Binding-site contacts:
Ligand atom N3 contacts residue TRP296 of chain 1.C at 4.0 Å.
Ligand atom C14 contacts residue ILE557 of chain 1.D at 4.2 Å (hydrophobic).
Ligand atom C4 contacts residue PHE336 of chain 1.C at 3.4 Å (hydrophobic).
Ligand atom C12 contacts residue ILE557 of chain 1.D at 4.2 Å (hydrophobic).
Ligand atom O1 contacts residue PHE336 of chain 1.C at 3.8 Å.
Ligand atom C18 contacts residue PRO286 of chain 1.C at 3.8 Å (hydrophobic).
Ligand atom C18 contacts residue TRP296 of chain 1.C at 3.9 Å (hydrophobic).
Ligand atom C3 contacts residue PHE336 of chain 1.C at 4.0 Å (hydrophobic).
Ligand atom C18 contacts residue TYR83 of chain 1.C at 4.1 Å (hydrophobic).
Ligand atom C11 contacts residue PHE336 of chain 1.C at 4.2 Å (hydrophobic).
Ligand atom N1 contacts residue PHE336 of chain 1.C at 3.8 Å.
Ligand atom C6 contacts residue PHE304 of chain 1.C at 4.0 Å (hydrophobic).
Ligand atom C9 contacts residue GLN333 of chain 1.C at 2.7 Å.
Ligand atom C18 contacts residue GLY285 of chain 1.C at 3.3 Å.
Ligand atom N3 contacts residue GLN333 of chain 1.C at 4.1 Å.
Ligand atom C10 contacts residue TYR83 of chain 1.C at 3.8 Å (hydrophobic).
Ligand atom N3 contacts residue HIS293 of chain 1.C at 4.1 Å.
Ligand atom C7 contacts residue LEU242 of chain 1.C at 4.1 Å (hydrophobic).
Ligand atom C4 contacts residue GLN333 of chain 1.C at 4.1 Å.
Ligand atom C14 contacts residue THR176 of chain 1.C at 4.0 Å.
Ligand atom C17 contacts residue PRO286 of chain 1.C at 3.8 Å (hydrophobic).
Ligand atom N1 contacts residue ILE300 of chain 1.C at 4.0 Å.
Ligand atom N1 contacts residue GLN333 of chain 1.C at 3.8 Å.
Ligand atom N3 contacts residue GLY285 of chain 1.C at 3.5 Å.
Ligand atom C17 contacts residue GLN333 of chain 1.C at 3.3 Å.
Ligand atom C11 contacts residue GLN333 of chain 1.C at 3.5 Å.
Ligand atom C8 contacts residue PHE336 of chain 1.C at 4.2 Å (hydrophobic).
Ligand atom N3 contacts residue PRO286 of chain 1.C at 3.4 Å.
Ligand atom C9 contacts residue PHE336 of chain 1.C at 3.8 Å (hydrophobic).
Ligand atom C8 contacts residue TYR83 of chain 1.C at 3.7 Å (hydrophobic).
Ligand atom C16 contacts residue TYR83 of chain 1.C at 3.1 Å (hydrophobic).
Ligand atom C1 contacts residue PHE336 of chain 1.C at 4.1 Å (hydrophobic).
Ligand atom C1 contacts residue PHE304 of chain 1.C at 3.9 Å (hydrophobic).
Ligand atom C5 contacts residue ILE300 of chain 1.C at 4.0 Å (hydrophobic).
Ligand atom C12 contacts residue PHE304 of chain 1.C at 3.8 Å (hydrophobic).
Ligand atom C2 contacts residue PHE304 of chain 1.C at 3.5 Å (hydrophobic).
Ligand atom C3 contacts residue ILE300 of chain 1.C at 4.1 Å (hydrophobic).
Ligand atom O1 contacts residue GLN333 of chain 1.C at 1.6 Å (h-bond).
Ligand atom C5 contacts residue PHE336 of chain 1.C at 3.8 Å (hydrophobic).
Ligand atom C13 contacts residue LEU242 of chain 1.C at 3.9 Å (hydrophobic).

The protein below binds the small molecule below.
Small molecule (SMILES): O=c1c2cnccc2cc2n1CCc1c-2[nH]c2ccccc12

Sequence of chain 1.C:
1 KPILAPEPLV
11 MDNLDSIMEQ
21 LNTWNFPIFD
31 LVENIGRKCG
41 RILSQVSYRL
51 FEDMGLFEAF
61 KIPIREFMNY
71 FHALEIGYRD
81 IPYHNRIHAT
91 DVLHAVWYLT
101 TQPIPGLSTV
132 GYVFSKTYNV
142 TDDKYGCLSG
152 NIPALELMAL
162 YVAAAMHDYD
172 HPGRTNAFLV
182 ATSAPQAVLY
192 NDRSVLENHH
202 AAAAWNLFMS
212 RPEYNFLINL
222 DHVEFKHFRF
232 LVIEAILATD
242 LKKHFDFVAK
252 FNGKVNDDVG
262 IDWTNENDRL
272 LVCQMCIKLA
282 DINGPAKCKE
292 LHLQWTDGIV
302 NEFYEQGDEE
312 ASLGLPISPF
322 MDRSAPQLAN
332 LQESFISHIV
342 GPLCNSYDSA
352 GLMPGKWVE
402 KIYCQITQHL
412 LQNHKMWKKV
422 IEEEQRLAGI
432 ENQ

Sequence of chain 1.D:
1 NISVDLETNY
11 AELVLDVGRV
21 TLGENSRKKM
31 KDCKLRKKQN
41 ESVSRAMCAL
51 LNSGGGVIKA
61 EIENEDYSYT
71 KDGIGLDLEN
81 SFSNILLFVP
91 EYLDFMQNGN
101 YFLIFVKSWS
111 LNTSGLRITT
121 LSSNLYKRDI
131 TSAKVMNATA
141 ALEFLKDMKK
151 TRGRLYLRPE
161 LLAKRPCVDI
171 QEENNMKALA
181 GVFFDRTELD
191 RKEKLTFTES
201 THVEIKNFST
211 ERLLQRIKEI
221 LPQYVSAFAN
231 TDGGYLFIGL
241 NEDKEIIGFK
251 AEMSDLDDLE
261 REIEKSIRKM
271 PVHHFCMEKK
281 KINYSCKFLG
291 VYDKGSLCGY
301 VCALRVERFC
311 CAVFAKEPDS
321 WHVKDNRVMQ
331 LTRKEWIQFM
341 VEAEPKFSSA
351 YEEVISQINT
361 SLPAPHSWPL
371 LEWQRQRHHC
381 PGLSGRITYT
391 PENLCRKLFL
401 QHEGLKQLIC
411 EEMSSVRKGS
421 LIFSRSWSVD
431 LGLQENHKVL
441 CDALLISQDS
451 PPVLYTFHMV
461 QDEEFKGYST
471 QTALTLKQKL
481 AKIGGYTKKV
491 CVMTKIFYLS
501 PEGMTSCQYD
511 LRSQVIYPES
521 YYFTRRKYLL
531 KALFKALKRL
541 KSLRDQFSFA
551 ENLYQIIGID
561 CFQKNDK